The small molecule below binds the protein below.
Small molecule (SMILES): COc1ccc(C[C@H](NC(=O)[C@@H](C)NC(=O)CN2CCOCC2)C(=O)N[C@@H](Cc2ccccc2)[C@@H](O)[C@H](C)CO)cc1

Sequence of chain 1.H:
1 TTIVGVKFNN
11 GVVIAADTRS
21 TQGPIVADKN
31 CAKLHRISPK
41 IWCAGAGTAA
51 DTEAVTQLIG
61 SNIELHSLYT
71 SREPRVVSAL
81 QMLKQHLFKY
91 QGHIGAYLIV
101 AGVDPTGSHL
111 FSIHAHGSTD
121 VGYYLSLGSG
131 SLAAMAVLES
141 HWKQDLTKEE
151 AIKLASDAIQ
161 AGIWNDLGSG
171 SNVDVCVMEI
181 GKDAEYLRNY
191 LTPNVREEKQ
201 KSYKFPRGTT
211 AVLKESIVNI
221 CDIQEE

Binding-site contacts:
Ligand atom O13 contacts residue THR1 of chain 1.H at 3.2 Å (h-bond).
Ligand atom C9 contacts residue THR1 of chain 1.H at 1.4 Å.
Ligand atom N28 contacts residue ASP125 of chain 1.I at 3.2 Å (salt-bridge).
Ligand atom C23 contacts residue GLY47 of chain 1.H at 3.7 Å.
Ligand atom C10 contacts residue THR1 of chain 1.H at 1.5 Å.
Ligand atom C1 contacts residue GLY45 of chain 1.H at 3.6 Å.
Ligand atom C11 contacts residue GLY168 of chain 1.H at 3.3 Å.
Ligand atom C33 contacts residue THR48 of chain 1.H at 3.7 Å.
Ligand atom O37 contacts residue GLN22 of chain 1.H at 3.7 Å.
Ligand atom C11 contacts residue THR1 of chain 1.H at 2.5 Å.
Ligand atom C2 contacts residue ALA49 of chain 1.H at 3.7 Å (hydrophobic).
Ligand atom C38 contacts residue GLN22 of chain 1.H at 3.4 Å.
Ligand atom C6 contacts residue THR1 of chain 1.H at 3.8 Å.
Ligand atom C8 contacts residue THR1 of chain 1.H at 2.3 Å.
Ligand atom C4 contacts residue CYS31 of chain 1.H at 3.1 Å (hydrophobic).
Ligand atom O21 contacts residue GLY47 of chain 1.H at 3.1 Å (h-bond).
Ligand atom C5 contacts residue SER20 of chain 1.H at 3.8 Å.
Ligand atom O21 contacts residue ALA46 of chain 1.H at 3.4 Å.
Ligand atom C30 contacts residue ASP125 of chain 1.I at 3.7 Å.
Ligand atom C40 contacts residue THR21 of chain 1.H at 3.6 Å.
Ligand atom C24 contacts residue GLY47 of chain 1.H at 3.5 Å.
Ligand atom C3 contacts residue CYS31 of chain 1.H at 3.3 Å (hydrophobic).
Ligand atom C5 contacts residue LYS33 of chain 1.H at 3.9 Å.
Ligand atom C7 contacts residue GLY45 of chain 1.H at 3.8 Å.
Ligand atom C42 contacts residue GLY47 of chain 1.H at 3.5 Å.
Ligand atom C9 contacts residue LYS33 of chain 1.H at 3.8 Å.
Ligand atom N22 contacts residue GLY47 of chain 1.H at 3.1 Å (h-bond).
Ligand atom N25 contacts residue THR21 of chain 1.H at 3.3 Å (h-bond).
Ligand atom C38 contacts residue THR21 of chain 1.H at 3.1 Å.
Ligand atom C12 contacts residue THR1 of chain 1.H at 2.5 Å.
Ligand atom O13 contacts residue GLY47 of chain 1.H at 3.9 Å.
Ligand atom O49 contacts residue THR21 of chain 1.H at 3.2 Å (h-bond).
Ligand atom O49 contacts residue SER20 of chain 1.H at 3.4 Å.
Ligand atom C4 contacts residue ALA49 of chain 1.H at 3.8 Å (hydrophobic).
Ligand atom N22 contacts residue THR1 of chain 1.H at 3.6 Å.
Ligand atom O21 contacts residue THR1 of chain 1.H at 2.2 Å (h-bond).
Ligand atom C3 contacts residue ALA49 of chain 1.H at 3.6 Å (hydrophobic).
Ligand atom O39 contacts residue ALA49 of chain 1.H at 3.3 Å (h-bond).
Ligand atom C4 contacts residue SER20 of chain 1.H at 3.6 Å.
Ligand atom C7 contacts residue THR1 of chain 1.H at 2.7 Å.

Sequence of chain 1.I:
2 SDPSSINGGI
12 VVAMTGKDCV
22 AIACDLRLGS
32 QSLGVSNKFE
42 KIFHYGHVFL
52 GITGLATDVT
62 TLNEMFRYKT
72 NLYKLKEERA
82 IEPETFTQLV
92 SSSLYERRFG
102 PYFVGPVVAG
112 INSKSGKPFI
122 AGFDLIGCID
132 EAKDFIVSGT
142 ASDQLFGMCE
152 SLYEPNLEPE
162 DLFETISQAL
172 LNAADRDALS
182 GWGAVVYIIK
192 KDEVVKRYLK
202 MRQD